This small molecule binds to this protein.
Small molecule (SMILES): CC/C(C)=C1\OC(=O)[C@H](C)[C@H](O)[C@H](Cc2cccnc2)NC(=O)[C@@H](NC(=O)c2ncccc2O)[C@@H](C)OC1=O

Sequence of chain 1.E:
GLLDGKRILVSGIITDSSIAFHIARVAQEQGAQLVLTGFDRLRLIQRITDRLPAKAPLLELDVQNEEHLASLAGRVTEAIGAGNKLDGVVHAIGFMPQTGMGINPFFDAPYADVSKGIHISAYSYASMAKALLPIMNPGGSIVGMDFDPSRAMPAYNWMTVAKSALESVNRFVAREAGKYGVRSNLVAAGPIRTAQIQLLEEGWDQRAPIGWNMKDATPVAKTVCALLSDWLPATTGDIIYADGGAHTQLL

Binding-site contacts:
Ligand atom OAF contacts residue GLY96 of chain 1.E at 3.5 Å (h-bond).
Ligand atom CG2 contacts residue MET103 of chain 1.E at 3.7 Å (hydrophobic).
Ligand atom C contacts residue TYR158 of chain 1.E at 3.9 Å (hydrophobic).
Ligand atom OAI contacts residue GLY96 of chain 1.E at 3.4 Å.
Ligand atom CAZ contacts residue MET103 of chain 1.E at 3.7 Å (hydrophobic).
Ligand atom CAS contacts residue PHE149 of chain 1.E at 3.7 Å (hydrophobic).
Ligand atom NAT contacts residue ASP148 of chain 1.E at 3.2 Å (salt-bridge).
Ligand atom CG2 contacts residue MET161 of chain 1.E at 3.9 Å (hydrophobic).
Ligand atom CAL contacts residue MET147 of chain 1.E at 3.5 Å (hydrophobic).
Ligand atom OAX contacts residue TYR158 of chain 1.E at 3.3 Å.
Ligand atom CBL contacts residue PHE149 of chain 1.E at 3.8 Å (hydrophobic).
Ligand atom CBB contacts residue GLY96 of chain 1.E at 3.7 Å.
Ligand atom CAA contacts residue ILE215 of chain 1.E at 3.6 Å (hydrophobic).
Ligand atom OAJ contacts residue PRO193 of chain 1.E at 3.4 Å.
Ligand atom OAI contacts residue MET161 of chain 1.E at 3.8 Å.
Ligand atom OAJ contacts residue ILE194 of chain 1.E at 3.2 Å (h-bond).
Ligand atom CAN contacts residue ALA94 of chain 1.E at 3.5 Å (hydrophobic).
Ligand atom CBG contacts residue LYS165 of chain 1.E at 3.8 Å.
Ligand atom O contacts residue TYR158 of chain 1.E at 2.7 Å (h-bond).
Ligand atom CAK contacts residue ILE21 of chain 1.E at 3.6 Å (hydrophobic).
Ligand atom CBJ contacts residue TYR158 of chain 1.E at 3.9 Å (hydrophobic).
Ligand atom CAQ contacts residue ASP148 of chain 1.E at 3.5 Å.
Ligand atom CAL contacts residue ALA94 of chain 1.E at 3.4 Å (hydrophobic).
Ligand atom CAL contacts residue ILE95 of chain 1.E at 3.6 Å (hydrophobic).
Ligand atom CBJ contacts residue PHE149 of chain 1.E at 3.9 Å (hydrophobic).
Ligand atom CAQ contacts residue PHE149 of chain 1.E at 3.7 Å (hydrophobic).
Ligand atom CAO contacts residue ILE21 of chain 1.E at 3.8 Å (hydrophobic).
Ligand atom CAP contacts residue ILE95 of chain 1.E at 3.8 Å (hydrophobic).
Ligand atom CAP contacts residue GLY96 of chain 1.E at 3.8 Å.
Ligand atom CBK contacts residue PHE149 of chain 1.E at 3.6 Å (hydrophobic).
Ligand atom CAP contacts residue MET147 of chain 1.E at 3.6 Å (hydrophobic).
Ligand atom OG1 contacts residue MET103 of chain 1.E at 3.9 Å.
Ligand atom CAD contacts residue PHE149 of chain 1.E at 3.7 Å (hydrophobic).
Ligand atom CAM contacts residue MET147 of chain 1.E at 3.7 Å (hydrophobic).
Ligand atom OAI contacts residue LYS165 of chain 1.E at 2.9 Å (salt-bridge).
Ligand atom CAS contacts residue GLY192 of chain 1.E at 3.6 Å.
Ligand atom CBG contacts residue GLY96 of chain 1.E at 3.5 Å.
Ligand atom CAP contacts residue LYS165 of chain 1.E at 3.8 Å.
Ligand atom CBE contacts residue MET103 of chain 1.E at 3.9 Å (hydrophobic).
Ligand atom CAB contacts residue MET103 of chain 1.E at 3.8 Å (hydrophobic).